A small-molecule ligand and the protein it binds are described below.
Small molecule (SMILES): Nc1ncnc2c1ncn2[C@@H]1O[C@H](COP(=O)(O)OP(=O)(O)OP(O)(O)=S)[C@@H](O)[C@H]1O

Sequence of chain 1.B:
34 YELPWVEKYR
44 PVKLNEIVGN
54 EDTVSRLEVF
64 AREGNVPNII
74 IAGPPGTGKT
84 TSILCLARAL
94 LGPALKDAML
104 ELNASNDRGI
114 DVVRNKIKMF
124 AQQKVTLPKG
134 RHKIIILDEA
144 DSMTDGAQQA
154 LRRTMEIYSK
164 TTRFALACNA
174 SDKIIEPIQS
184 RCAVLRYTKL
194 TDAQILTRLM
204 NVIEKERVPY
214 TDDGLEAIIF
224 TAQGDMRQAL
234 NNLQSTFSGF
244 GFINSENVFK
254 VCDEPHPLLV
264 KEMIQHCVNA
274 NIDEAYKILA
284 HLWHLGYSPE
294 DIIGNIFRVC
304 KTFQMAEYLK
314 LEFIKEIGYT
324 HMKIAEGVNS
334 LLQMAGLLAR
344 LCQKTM

Sequence of chain 1.C:
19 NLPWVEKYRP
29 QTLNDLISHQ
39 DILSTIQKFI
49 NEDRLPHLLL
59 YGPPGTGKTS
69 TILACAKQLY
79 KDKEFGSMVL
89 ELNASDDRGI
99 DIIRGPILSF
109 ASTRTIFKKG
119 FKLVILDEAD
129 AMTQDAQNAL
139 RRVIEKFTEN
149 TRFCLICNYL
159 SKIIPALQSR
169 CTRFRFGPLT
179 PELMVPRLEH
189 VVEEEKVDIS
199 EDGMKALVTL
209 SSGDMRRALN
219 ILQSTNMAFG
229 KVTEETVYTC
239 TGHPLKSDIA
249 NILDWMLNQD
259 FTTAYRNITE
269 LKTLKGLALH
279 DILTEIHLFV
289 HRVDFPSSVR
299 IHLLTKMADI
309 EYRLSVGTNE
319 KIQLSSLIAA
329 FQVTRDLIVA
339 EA

Binding-site contacts:
Ligand atom N6 contacts residue ILE50 of chain 1.B at 3.4 Å.
Ligand atom O3G contacts residue MG1 of chain 1.K at 2.2 Å.
Ligand atom N6 contacts residue GLY52 of chain 1.B at 3.5 Å (h-bond).
Ligand atom N6 contacts residue VAL51 of chain 1.B at 3.2 Å (h-bond).
Ligand atom N1 contacts residue VAL51 of chain 1.B at 3.6 Å.
Ligand atom O3G contacts residue ARG139 of chain 1.C at 3.2 Å (salt-bridge).
Ligand atom O1B contacts residue THR83 of chain 1.B at 2.3 Å (h-bond).
Ligand atom O3' contacts residue VAL39 of chain 1.B at 2.5 Å (h-bond).
Ligand atom N7 contacts residue GLY81 of chain 1.B at 3.3 Å.
Ligand atom C5' contacts residue ARG230 of chain 1.B at 3.6 Å.
Ligand atom O2B contacts residue LYS82 of chain 1.B at 2.7 Å (salt-bridge).
Ligand atom O2G contacts residue ARG139 of chain 1.C at 2.9 Å (salt-bridge).
Ligand atom C2 contacts residue ARG201 of chain 1.B at 3.6 Å.
Ligand atom PG contacts residue ARG230 of chain 1.B at 3.6 Å.
Ligand atom N6 contacts residue THR80 of chain 1.B at 3.3 Å (h-bond).
Ligand atom PG contacts residue MG1 of chain 1.K at 3.6 Å.
Ligand atom O2A contacts residue LYS82 of chain 1.B at 3.7 Å.
Ligand atom O2A contacts residue THR84 of chain 1.B at 3.4 Å (h-bond).
Ligand atom O3G contacts residue THR83 of chain 1.B at 3.7 Å.
Ligand atom C3' contacts residue VAL39 of chain 1.B at 3.6 Å (hydrophobic).
Ligand atom O2' contacts residue ARG43 of chain 1.B at 3.5 Å.
Ligand atom O2' contacts residue TYR42 of chain 1.B at 3.1 Å (h-bond).
Ligand atom N7 contacts residue GLY79 of chain 1.B at 3.1 Å (h-bond).
Ligand atom N7 contacts residue THR80 of chain 1.B at 3.2 Å (h-bond).
Ligand atom PG contacts residue ARG139 of chain 1.C at 3.5 Å.
Ligand atom O2B contacts residue GLY81 of chain 1.B at 3.1 Å (h-bond).
Ligand atom O3B contacts residue LYS82 of chain 1.B at 3.6 Å.
Ligand atom O3B contacts residue GLY79 of chain 1.B at 3.1 Å (h-bond).
Ligand atom O1B contacts residue MG1 of chain 1.K at 2.7 Å.
Ligand atom O3' contacts residue ARG43 of chain 1.B at 3.2 Å.
Ligand atom C8 contacts residue GLY79 of chain 1.B at 3.2 Å.
Ligand atom O2G contacts residue ARG230 of chain 1.B at 2.5 Å (salt-bridge).
Ligand atom O2A contacts residue THR83 of chain 1.B at 3.3 Å (h-bond).
Ligand atom S1G contacts residue ASN172 of chain 1.B at 3.3 Å (h-bond).
Ligand atom S1G contacts residue PRO78 of chain 1.B at 3.7 Å.
Ligand atom O2' contacts residue VAL39 of chain 1.B at 3.2 Å (h-bond).
Ligand atom N9 contacts residue MET229 of chain 1.B at 3.4 Å.
Ligand atom O2A contacts residue GLY81 of chain 1.B at 3.3 Å.
Ligand atom C4 contacts residue MET229 of chain 1.B at 3.6 Å (hydrophobic).
Ligand atom C8 contacts residue MET229 of chain 1.B at 3.6 Å (hydrophobic).